Binding-site contacts:
Ligand atom CE2 contacts residue LEU12 of chain 1.A at 4.1 Å (hydrophobic).
Ligand atom OH contacts residue ILE106 of chain 1.A at 3.8 Å.
Ligand atom N contacts residue GLY107 of chain 1.A at 2.9 Å (h-bond).
Ligand atom OH contacts residue LEU116 of chain 1.A at 4.1 Å.
Ligand atom CD1 contacts residue ASP111 of chain 1.A at 3.4 Å.
Ligand atom CZ contacts residue LEU12 of chain 1.A at 4.1 Å (hydrophobic).
Ligand atom CA contacts residue GLY107 of chain 1.A at 4.0 Å.
Ligand atom CE1 contacts residue GLU13 of chain 1.A at 3.6 Å.
Ligand atom O contacts residue GLY107 of chain 1.A at 3.3 Å.
Ligand atom CE2 contacts residue ILE106 of chain 1.A at 3.7 Å (hydrophobic).
Ligand atom OH contacts residue ARG110 of chain 1.A at 3.5 Å.
Ligand atom CD2 contacts residue LEU12 of chain 1.A at 4.1 Å (hydrophobic).
Ligand atom CD1 contacts residue GLU13 of chain 1.A at 3.8 Å.
Ligand atom CZ contacts residue ILE106 of chain 1.A at 4.0 Å (hydrophobic).
Ligand atom OH contacts residue GLU13 of chain 1.A at 2.6 Å (salt-bridge).
Ligand atom CB contacts residue LEU12 of chain 1.A at 3.7 Å (hydrophobic).
Ligand atom OD1 contacts residue GLY107 of chain 1.A at 4.0 Å.
Ligand atom CZ2 contacts residue ASP111 of chain 1.A at 4.0 Å.
Ligand atom CE2 contacts residue LYS103 of chain 1.A at 4.0 Å.
Ligand atom CE2 contacts residue ASP111 of chain 1.A at 3.6 Å.
Ligand atom NE1 contacts residue ARG110 of chain 1.A at 3.9 Å.
Ligand atom CZ3 contacts residue ARG110 of chain 1.A at 3.7 Å.
Ligand atom CE2 contacts residue GLY107 of chain 1.A at 3.5 Å.
Ligand atom CZ contacts residue GLU13 of chain 1.A at 3.6 Å.
Ligand atom C contacts residue GLY107 of chain 1.A at 4.1 Å.
Ligand atom CD2 contacts residue ARG110 of chain 1.A at 3.4 Å.
Ligand atom CH2 contacts residue ARG110 of chain 1.A at 3.6 Å.
Ligand atom CG contacts residue ARG110 of chain 1.A at 3.9 Å.
Ligand atom CZ3 contacts residue GLU13 of chain 1.A at 3.4 Å.
Ligand atom CG contacts residue LEU12 of chain 1.A at 3.7 Å (hydrophobic).
Ligand atom CD2 contacts residue LYS103 of chain 1.A at 3.6 Å.
Ligand atom CD2 contacts residue GLY107 of chain 1.A at 4.0 Å.
Ligand atom CZ2 contacts residue ARG110 of chain 1.A at 3.7 Å.
Ligand atom CD1 contacts residue LEU12 of chain 1.A at 3.7 Å (hydrophobic).
Ligand atom CE3 contacts residue GLU13 of chain 1.A at 3.5 Å.
Ligand atom CE1 contacts residue LEU12 of chain 1.A at 4.1 Å (hydrophobic).
Ligand atom NE1 contacts residue ASP111 of chain 1.A at 2.5 Å (salt-bridge).
Ligand atom CD1 contacts residue ARG110 of chain 1.A at 3.9 Å.
Ligand atom CE3 contacts residue ARG110 of chain 1.A at 3.6 Å.
Ligand atom CE2 contacts residue ARG110 of chain 1.A at 3.4 Å.

Sequence of chain 1.A:
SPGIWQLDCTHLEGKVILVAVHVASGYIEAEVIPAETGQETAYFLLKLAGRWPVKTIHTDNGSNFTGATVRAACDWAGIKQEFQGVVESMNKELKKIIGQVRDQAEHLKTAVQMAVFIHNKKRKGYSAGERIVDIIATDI

The protein below binds the small molecule below.
Small molecule (SMILES): C[C@H](NC(=O)[C@H](Cc1ccccc1)NC(=O)[C@H](Cc1ccc(O)cc1)NC(=O)[C@H](CO)NC(=O)[C@@H](N)CC1=CN=C2CC=CC=C12)C(=O)N[C@@H](CC(=O)O)C(=O)NCC(=O)N[C@@H](CO)C(=O)N[C@@H](Cc1ccc(O)cc1)C(=O)N[C@@H](CO)C(=O)N[C@@H](Cc1ccc(O)cc1)C(=O)N[C@@H](Cc1ccc(O)cc1)C(=O)N[C@@H](CC(=O)O)C(=O)N[C@@H](Cc1ccc(O)cc1)C(=O)N[C@H](C=O)CCC(=O)O